Sequence of chain 1.E:
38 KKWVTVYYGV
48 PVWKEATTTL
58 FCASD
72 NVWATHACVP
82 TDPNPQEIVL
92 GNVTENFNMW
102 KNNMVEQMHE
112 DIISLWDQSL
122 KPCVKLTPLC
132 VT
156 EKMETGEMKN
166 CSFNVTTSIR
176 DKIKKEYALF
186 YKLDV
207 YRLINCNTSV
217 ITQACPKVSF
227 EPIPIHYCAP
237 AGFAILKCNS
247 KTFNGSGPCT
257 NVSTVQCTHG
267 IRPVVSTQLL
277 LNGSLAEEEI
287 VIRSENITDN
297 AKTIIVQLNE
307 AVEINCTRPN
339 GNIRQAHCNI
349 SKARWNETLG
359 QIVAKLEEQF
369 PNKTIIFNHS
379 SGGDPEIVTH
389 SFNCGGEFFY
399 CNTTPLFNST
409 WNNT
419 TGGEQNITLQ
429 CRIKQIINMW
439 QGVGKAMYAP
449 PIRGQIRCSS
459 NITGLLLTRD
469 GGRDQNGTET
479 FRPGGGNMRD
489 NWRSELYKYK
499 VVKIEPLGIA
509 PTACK

A small-molecule ligand and the protein it binds are described below.
Small molecule (SMILES): CC(=O)N[C@@H]1[C@@H](O)[C@H](O)[C@@H](CO)O[C@H]1O

Sequence of chain 1.C:
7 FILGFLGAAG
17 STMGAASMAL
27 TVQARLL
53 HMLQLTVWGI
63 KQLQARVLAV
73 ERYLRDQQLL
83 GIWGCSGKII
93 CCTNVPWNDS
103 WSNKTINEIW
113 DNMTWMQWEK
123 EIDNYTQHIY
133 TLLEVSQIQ

Binding-site contacts:
Ligand atom C8 contacts residue ASN93 of chain 1.E at 4.3 Å.
Ligand atom N2 contacts residue ASN93 of chain 1.E at 2.9 Å (h-bond).
Ligand atom C5 contacts residue ASN93 of chain 1.E at 3.7 Å.
Ligand atom C8 contacts residue GLY92 of chain 1.E at 3.8 Å.
Ligand atom C3 contacts residue ASN93 of chain 1.E at 3.8 Å.
Ligand atom O7 contacts residue SER17 of chain 1.C at 3.7 Å.
Ligand atom O5 contacts residue ASN93 of chain 1.E at 2.4 Å (h-bond).
Ligand atom C7 contacts residue ASN93 of chain 1.E at 3.3 Å.
Ligand atom C2 contacts residue ASN93 of chain 1.E at 2.5 Å.
Ligand atom O7 contacts residue ASN93 of chain 1.E at 3.3 Å (h-bond).
Ligand atom C4 contacts residue ASN93 of chain 1.E at 4.3 Å.
Ligand atom C1 contacts residue ASN93 of chain 1.E at 1.4 Å.